Sequence of chain 21.A:
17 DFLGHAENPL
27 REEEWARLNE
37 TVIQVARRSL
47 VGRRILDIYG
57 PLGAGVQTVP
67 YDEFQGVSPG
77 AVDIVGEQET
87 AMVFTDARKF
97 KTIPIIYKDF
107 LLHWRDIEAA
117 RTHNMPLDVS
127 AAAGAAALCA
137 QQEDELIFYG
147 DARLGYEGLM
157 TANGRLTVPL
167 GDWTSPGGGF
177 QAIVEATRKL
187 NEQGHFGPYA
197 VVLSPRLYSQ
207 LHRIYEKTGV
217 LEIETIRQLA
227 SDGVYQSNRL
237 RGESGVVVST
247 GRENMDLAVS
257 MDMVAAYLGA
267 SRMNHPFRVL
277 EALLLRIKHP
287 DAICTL

The protein below binds the small molecule below.
Small molecule (SMILES): CC(C)C[C@H](NC(=O)CN)C(=O)N[C@H](C(=O)N[C@H](C(=O)NCC(=O)N[C@@H](CO)C(=O)N[C@@H](CC(C)C)C(=O)N[C@@H](CCCN=C(N)N)C(=O)NCC=O)C(C)C)[C@@H](C)O

Binding-site contacts:
Ligand atom CB contacts residue MET259 of chain 21.A at 3.8 Å (hydrophobic).
Ligand atom C contacts residue ASP258 of chain 21.A at 3.7 Å.
Ligand atom CB contacts residue ASP258 of chain 21.A at 3.5 Å.
Ligand atom OG1 contacts residue ILE39 of chain 21.A at 3.5 Å.
Ligand atom CB contacts residue ASP258 of chain 21.A at 3.7 Å.
Ligand atom NH1 contacts residue THR246 of chain 21.A at 3.0 Å (h-bond).
Ligand atom CA contacts residue ASP258 of chain 21.A at 3.7 Å.
Ligand atom O contacts residue ARG43 of chain 21.A at 3.1 Å (salt-bridge).
Ligand atom CB contacts residue ILE39 of chain 21.A at 3.6 Å (hydrophobic).
Ligand atom CG2 contacts residue ALA42 of chain 21.A at 3.7 Å (hydrophobic).
Ligand atom N contacts residue ARG49 of chain 21.A at 3.0 Å (salt-bridge).
Ligand atom NH2 contacts residue ARG50 of chain 21.A at 3.3 Å (salt-bridge).
Ligand atom O contacts residue ARG50 of chain 21.A at 3.6 Å.
Ligand atom NH1 contacts residue ASP228 of chain 21.A at 2.7 Å (salt-bridge).
Ligand atom CA contacts residue ASP258 of chain 21.A at 3.5 Å.
Ligand atom CD contacts residue ARG50 of chain 21.A at 3.6 Å.
Ligand atom O contacts residue ARG49 of chain 21.A at 3.1 Å (salt-bridge).
Ligand atom C contacts residue ASP258 of chain 21.A at 3.6 Å.
Ligand atom N contacts residue ILE39 of chain 21.A at 3.7 Å.
Ligand atom CB contacts residue ARG49 of chain 21.A at 3.5 Å.
Ligand atom O contacts residue ILE39 of chain 21.A at 3.6 Å.
Ligand atom CA contacts residue ASP258 of chain 21.A at 3.7 Å.
Ligand atom N contacts residue ARG49 of chain 21.A at 3.6 Å.
Ligand atom C contacts residue ILE39 of chain 21.A at 3.6 Å (hydrophobic).
Ligand atom NE contacts residue ASP53 of chain 21.A at 3.7 Å.
Ligand atom N contacts residue ASP258 of chain 21.A at 2.8 Å (salt-bridge).
Ligand atom OG1 contacts residue MET259 of chain 21.A at 2.8 Å (h-bond).
Ligand atom CD2 contacts residue ASP258 of chain 21.A at 3.5 Å.
Ligand atom CB contacts residue ARG50 of chain 21.A at 3.7 Å.
Ligand atom N contacts residue ARG49 of chain 21.A at 3.6 Å.
Ligand atom C contacts residue ARG49 of chain 21.A at 3.4 Å.
Ligand atom CA contacts residue ARG49 of chain 21.A at 3.5 Å.
Ligand atom OG1 contacts residue ASP258 of chain 21.A at 3.3 Å.
Ligand atom CA contacts residue ARG50 of chain 21.A at 3.5 Å.
Ligand atom CD2 contacts residue ARG43 of chain 21.A at 3.7 Å.
Ligand atom CG2 contacts residue MET259 of chain 21.A at 3.7 Å (hydrophobic).
Ligand atom CD contacts residue LEU52 of chain 21.A at 3.5 Å (hydrophobic).
Ligand atom N contacts residue ASP258 of chain 21.A at 3.0 Å (salt-bridge).
Ligand atom O contacts residue ARG43 of chain 21.A at 3.0 Å (salt-bridge).
Ligand atom N contacts residue ASP258 of chain 21.A at 2.9 Å (salt-bridge).